Binding-site contacts:
Ligand atom N7 contacts residue TYR103 of chain 1.E at 3.3 Å (h-bond).
Ligand atom C12 contacts residue MET51 of chain 1.E at 3.6 Å (hydrophobic).
Ligand atom N5 contacts residue VAL7 of chain 1.E at 3.6 Å.
Ligand atom C10 contacts residue ASN17 of chain 1.E at 3.8 Å.
Ligand atom C9 contacts residue ASN17 of chain 1.E at 3.6 Å.
Ligand atom C3 contacts residue PHE32 of chain 1.E at 3.6 Å (hydrophobic).
Ligand atom N7 contacts residue ASN17 of chain 1.E at 3.6 Å.
Ligand atom C1 contacts residue ASN17 of chain 1.E at 3.8 Å.
Ligand atom C8 contacts residue PHE32 of chain 1.E at 3.5 Å (hydrophobic).
Ligand atom C11 contacts residue PHE32 of chain 1.E at 3.7 Å (hydrophobic).
Ligand atom N7 contacts residue PHE32 of chain 1.E at 3.4 Å.
Ligand atom N5 contacts residue ASN17 of chain 1.E at 3.6 Å.
Ligand atom C14 contacts residue PHE32 of chain 1.E at 3.8 Å (hydrophobic).
Ligand atom C9 contacts residue PHE32 of chain 1.E at 3.8 Å (hydrophobic).
Ligand atom O13 contacts residue MET51 of chain 1.E at 3.7 Å.
Ligand atom C8 contacts residue ASN17 of chain 1.E at 3.5 Å.
Ligand atom C9 contacts residue SER97 of chain 1.E at 3.5 Å.
Ligand atom N5 contacts residue MET6 of chain 1.E at 3.6 Å.
Ligand atom C10 contacts residue MET51 of chain 1.E at 3.8 Å (hydrophobic).
Ligand atom C18 contacts residue ASN17 of chain 1.E at 3.5 Å.
Ligand atom C6 contacts residue MET6 of chain 1.E at 3.7 Å (hydrophobic).
Ligand atom N4 contacts residue ALA8 of chain 1.E at 3.4 Å (h-bond).
Ligand atom O19 contacts residue GLY18 of chain 1.E at 3.7 Å.
Ligand atom C20 contacts residue SER50 of chain 1.E at 3.6 Å.
Ligand atom C21 contacts residue ASN17 of chain 1.E at 3.5 Å.
Ligand atom C15 contacts residue ASN17 of chain 1.E at 3.8 Å.
Ligand atom C6 contacts residue PHE32 of chain 1.E at 3.3 Å (hydrophobic).
Ligand atom C6 contacts residue ASN17 of chain 1.E at 3.5 Å.
Ligand atom C3 contacts residue ALA8 of chain 1.E at 3.7 Å (hydrophobic).
Ligand atom C3 contacts residue ASN17 of chain 1.E at 3.8 Å.
Ligand atom N4 contacts residue GLU28 of chain 1.E at 2.9 Å (salt-bridge).
Ligand atom N7 contacts residue MET6 of chain 1.E at 2.9 Å (h-bond).
Ligand atom N4 contacts residue VAL7 of chain 1.E at 3.6 Å.
Ligand atom C20 contacts residue GLY18 of chain 1.E at 3.5 Å.
Ligand atom N5 contacts residue ALA8 of chain 1.E at 3.8 Å.
Ligand atom O19 contacts residue SER50 of chain 1.E at 3.5 Å.
Ligand atom C17 contacts residue PRO19 of chain 1.E at 3.7 Å (hydrophobic).
Ligand atom N7 contacts residue SER97 of chain 1.E at 3.0 Å (h-bond).
Ligand atom N5 contacts residue PHE32 of chain 1.E at 3.3 Å.
Ligand atom O16 contacts residue MET51 of chain 1.E at 3.7 Å.

Sequence of chain 1.E:
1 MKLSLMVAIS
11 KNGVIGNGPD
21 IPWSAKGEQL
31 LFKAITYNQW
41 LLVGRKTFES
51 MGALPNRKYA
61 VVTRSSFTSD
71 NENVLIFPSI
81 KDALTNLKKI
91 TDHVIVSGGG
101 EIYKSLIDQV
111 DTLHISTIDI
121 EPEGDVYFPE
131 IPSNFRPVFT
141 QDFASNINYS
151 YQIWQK

The small molecule below binds the protein below.
Small molecule (SMILES): COc1cc(Cc2cnc(N)nc2N)cc(OC)c1OC